Sequence of chain 34.A:
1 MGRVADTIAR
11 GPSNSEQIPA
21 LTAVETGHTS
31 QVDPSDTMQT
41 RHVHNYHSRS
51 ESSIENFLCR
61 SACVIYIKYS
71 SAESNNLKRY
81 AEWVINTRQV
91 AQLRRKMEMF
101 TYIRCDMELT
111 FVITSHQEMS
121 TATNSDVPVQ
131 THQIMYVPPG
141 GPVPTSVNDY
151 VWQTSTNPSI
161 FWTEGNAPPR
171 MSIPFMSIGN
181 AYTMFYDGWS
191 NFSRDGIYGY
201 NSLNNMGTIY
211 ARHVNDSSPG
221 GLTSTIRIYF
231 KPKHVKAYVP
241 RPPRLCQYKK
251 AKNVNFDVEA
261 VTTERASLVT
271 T

Binding-site contacts:
Ligand atom O2 contacts residue GLN233 of chain 21.C at 3.0 Å.
Ligand atom C1 contacts residue GLN153 of chain 34.A at 3.4 Å.
Ligand atom C16 contacts residue PHE236 of chain 21.C at 3.7 Å (hydrophobic).
Ligand atom C5 contacts residue GLN153 of chain 34.A at 3.2 Å.
Ligand atom O4 contacts residue ARG227 of chain 21.A at 3.3 Å (salt-bridge).
Ligand atom O2 contacts residue THR235 of chain 21.C at 3.0 Å.
Ligand atom C9 contacts residue ASN148 of chain 34.A at 3.7 Å.
Ligand atom C3 contacts residue ASN148 of chain 34.A at 3.5 Å.
Ligand atom O2 contacts residue PHE236 of chain 21.C at 3.4 Å (h-bond).
Ligand atom C9 contacts residue ASP234 of chain 21.C at 3.6 Å.
Ligand atom O5 contacts residue ARG212 of chain 34.A at 3.3 Å (salt-bridge).
Ligand atom O5 contacts residue ARG227 of chain 21.A at 3.5 Å (salt-bridge).
Ligand atom C15 contacts residue TYR66 of chain 21.A at 3.4 Å (hydrophobic).
Ligand atom C13 contacts residue TYR66 of chain 21.A at 3.4 Å (hydrophobic).
Ligand atom N1 contacts residue GLN153 of chain 34.A at 2.7 Å (h-bond).
Ligand atom C10 contacts residue ASN148 of chain 34.A at 3.7 Å.
Ligand atom O1 contacts residue ASP149 of chain 34.A at 3.6 Å.
Ligand atom N1 contacts residue GLN233 of chain 21.C at 3.3 Å (h-bond).
Ligand atom O5 contacts residue TRP152 of chain 34.A at 3.5 Å (h-bond).
Ligand atom C6 contacts residue GLN153 of chain 34.A at 3.2 Å.
Ligand atom C16 contacts residue THR235 of chain 21.C at 3.8 Å.
Ligand atom N1 contacts residue PHE236 of chain 21.C at 3.6 Å.
Ligand atom C6 contacts residue PHE236 of chain 21.C at 3.5 Å (hydrophobic).
Ligand atom O4 contacts residue ARG212 of chain 34.A at 2.8 Å (salt-bridge).
Ligand atom O1 contacts residue TYR150 of chain 34.A at 3.0 Å (h-bond).
Ligand atom C2 contacts residue TYR66 of chain 21.A at 3.8 Å (hydrophobic).
Ligand atom C20 contacts residue ARG212 of chain 34.A at 3.4 Å.
Ligand atom C14 contacts residue TYR66 of chain 21.A at 3.4 Å (hydrophobic).
Ligand atom S1 contacts residue GLN233 of chain 21.C at 3.7 Å.
Ligand atom C4 contacts residue ASN148 of chain 34.A at 3.3 Å.
Ligand atom C10 contacts residue ASP234 of chain 21.C at 3.8 Å.
Ligand atom C20 contacts residue ARG227 of chain 21.A at 3.6 Å.
Ligand atom O5 contacts residue TYR229 of chain 21.A at 3.8 Å.
Ligand atom C3 contacts residue ASP149 of chain 34.A at 3.5 Å.
Ligand atom O1 contacts residue GLN233 of chain 21.C at 3.5 Å (h-bond).
Ligand atom C4 contacts residue ASP149 of chain 34.A at 3.5 Å.
Ligand atom C7 contacts residue THR235 of chain 21.C at 3.8 Å.
Ligand atom O2 contacts residue ASP234 of chain 21.C at 3.7 Å.
Ligand atom C8 contacts residue ASN148 of chain 34.A at 3.3 Å.
Ligand atom C8 contacts residue ASP234 of chain 21.C at 3.3 Å.

Sequence of chain 21.C:
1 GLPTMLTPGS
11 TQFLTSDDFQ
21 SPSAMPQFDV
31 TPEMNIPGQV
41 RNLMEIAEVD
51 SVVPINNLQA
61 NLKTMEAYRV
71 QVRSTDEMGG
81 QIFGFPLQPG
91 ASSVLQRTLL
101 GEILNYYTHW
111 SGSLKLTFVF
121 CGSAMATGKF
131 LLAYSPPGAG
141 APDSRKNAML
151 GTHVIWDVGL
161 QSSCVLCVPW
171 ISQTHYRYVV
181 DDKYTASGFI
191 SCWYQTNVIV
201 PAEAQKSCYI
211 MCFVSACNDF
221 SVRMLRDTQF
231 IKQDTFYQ

A small-molecule ligand and the protein it binds are described below.
Small molecule (SMILES): CCCOc1ccc2cc(S(=O)(=O)Nc3ccc(C(=O)O)cc3)ccc2c1

Sequence of chain 21.A:
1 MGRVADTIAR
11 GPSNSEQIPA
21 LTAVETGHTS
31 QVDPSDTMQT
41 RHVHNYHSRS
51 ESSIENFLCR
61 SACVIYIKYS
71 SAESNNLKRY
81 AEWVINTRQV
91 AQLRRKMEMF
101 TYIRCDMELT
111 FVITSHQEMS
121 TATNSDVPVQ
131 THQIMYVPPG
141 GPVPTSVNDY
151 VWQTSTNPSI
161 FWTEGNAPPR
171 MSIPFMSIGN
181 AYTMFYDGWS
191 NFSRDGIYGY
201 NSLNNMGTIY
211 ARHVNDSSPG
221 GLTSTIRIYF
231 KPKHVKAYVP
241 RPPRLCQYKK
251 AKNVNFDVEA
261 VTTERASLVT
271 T